Sequence of chain 1.L:
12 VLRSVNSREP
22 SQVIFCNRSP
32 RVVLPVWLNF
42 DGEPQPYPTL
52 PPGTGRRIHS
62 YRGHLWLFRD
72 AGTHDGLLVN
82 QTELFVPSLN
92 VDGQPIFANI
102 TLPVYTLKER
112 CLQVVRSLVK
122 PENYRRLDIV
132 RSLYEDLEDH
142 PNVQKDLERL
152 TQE

A protein and the small-molecule ligand that binds it are described below.
Small molecule (SMILES): Cc1cc(CC(=O)N2C[C@H](O)C[C@H]2C(=O)NCc2ccc(-c3ccccc3)cc2)on1

Binding-site contacts:
Ligand atom OAT contacts residue PHE41 of chain 1.L at 3.4 Å.
Ligand atom OD1 contacts residue SER61 of chain 1.L at 2.9 Å (h-bond).
Ligand atom NAQ contacts residue ASN17 of chain 1.L at 3.9 Å.
Ligand atom O contacts residue TYR48 of chain 1.L at 2.9 Å (h-bond).
Ligand atom CAI contacts residue PRO49 of chain 1.L at 3.3 Å (hydrophobic).
Ligand atom CB contacts residue SER61 of chain 1.L at 3.9 Å.
Ligand atom CAW contacts residue TYR62 of chain 1.L at 3.4 Å (hydrophobic).
Ligand atom NAQ contacts residue PHE41 of chain 1.L at 3.8 Å.
Ligand atom OD1 contacts residue TRP38 of chain 1.L at 3.8 Å.
Ligand atom CAY contacts residue TYR48 of chain 1.L at 3.8 Å (hydrophobic).
Ligand atom CD2 contacts residue TYR48 of chain 1.L at 3.9 Å (hydrophobic).
Ligand atom CA1 contacts residue PRO49 of chain 1.L at 3.4 Å (hydrophobic).
Ligand atom C contacts residue TYR48 of chain 1.L at 3.8 Å (hydrophobic).
Ligand atom CG contacts residue TRP67 of chain 1.L at 3.7 Å (hydrophobic).
Ligand atom CAF contacts residue HIS60 of chain 1.L at 3.3 Å.
Ligand atom CAF contacts residue TYR48 of chain 1.L at 4.0 Å (hydrophobic).
Ligand atom CA1 contacts residue PRO36 of chain 1.L at 3.9 Å (hydrophobic).
Ligand atom OD1 contacts residue HIS65 of chain 1.L at 2.4 Å (h-bond).
Ligand atom CB contacts residue TRP67 of chain 1.L at 3.6 Å (hydrophobic).
Ligand atom CAH contacts residue ILE59 of chain 1.L at 3.5 Å (hydrophobic).
Ligand atom CAL contacts residue HIS60 of chain 1.L at 3.7 Å.
Ligand atom CA2 contacts residue ILE59 of chain 1.L at 3.9 Å (hydrophobic).
Ligand atom OD1 contacts residue TYR62 of chain 1.L at 3.6 Å.
Ligand atom CA contacts residue HIS60 of chain 1.L at 3.4 Å.
Ligand atom CAH contacts residue TYR48 of chain 1.L at 3.9 Å (hydrophobic).
Ligand atom CG contacts residue SER61 of chain 1.L at 3.7 Å.
Ligand atom CA2 contacts residue TYR48 of chain 1.L at 4.0 Å (hydrophobic).
Ligand atom CD2 contacts residue TRP38 of chain 1.L at 3.4 Å (hydrophobic).
Ligand atom CAK contacts residue TYR62 of chain 1.L at 3.5 Å (hydrophobic).
Ligand atom CA0 contacts residue PRO49 of chain 1.L at 3.6 Å (hydrophobic).
Ligand atom N contacts residue TYR48 of chain 1.L at 3.9 Å.
Ligand atom CAX contacts residue HIS60 of chain 1.L at 3.9 Å.
Ligand atom CG contacts residue TRP38 of chain 1.L at 3.7 Å (hydrophobic).
Ligand atom CD2 contacts residue HIS65 of chain 1.L at 3.7 Å.
Ligand atom C contacts residue HIS60 of chain 1.L at 3.5 Å.
Ligand atom CAA contacts residue TYR62 of chain 1.L at 3.1 Å (hydrophobic).
Ligand atom OAT contacts residue HIS65 of chain 1.L at 3.6 Å.
Ligand atom CG contacts residue HIS65 of chain 1.L at 3.5 Å.
Ligand atom NAR contacts residue HIS60 of chain 1.L at 2.7 Å (h-bond).
Ligand atom CB contacts residue HIS60 of chain 1.L at 3.5 Å.